Binding-site contacts:
Ligand atom O5 contacts residue HIS197 of chain 1.A at 3.2 Å (h-bond).
Ligand atom O1 contacts residue HIS197 of chain 1.B at 3.5 Å (h-bond).
Ligand atom C6 contacts residue PHE185 of chain 1.A at 3.7 Å (hydrophobic).
Ligand atom C6 contacts residue HIS197 of chain 1.A at 3.5 Å.
Ligand atom O7 contacts residue GLN195 of chain 1.A at 3.0 Å (h-bond).
Ligand atom O6 contacts residue HIS197 of chain 1.A at 2.7 Å (h-bond).
Ligand atom O6 contacts residue ARG198 of chain 1.A at 3.7 Å.
Ligand atom O8 contacts residue TYR186 of chain 1.A at 3.5 Å.
Ligand atom C6 contacts residue GLU189 of chain 1.A at 3.2 Å.
Ligand atom C7 contacts residue LYS192 of chain 1.A at 3.6 Å.
Ligand atom O5 contacts residue NAG1 of chain 1.D at 2.9 Å (h-bond).
Ligand atom O3 contacts residue GLN195 of chain 1.A at 3.0 Å (h-bond).
Ligand atom C3 contacts residue GLN195 of chain 1.A at 3.8 Å.
Ligand atom O6 contacts residue ARG198 of chain 1.A at 3.7 Å.
Ligand atom O8 contacts residue ARG198 of chain 1.A at 2.7 Å (salt-bridge).
Ligand atom C9 contacts residue ASP201 of chain 1.A at 3.3 Å.
Ligand atom C4 contacts residue PHE185 of chain 1.A at 3.3 Å (hydrophobic).
Ligand atom O6 contacts residue GLU189 of chain 1.A at 2.6 Å (salt-bridge).
Ligand atom O1A contacts residue THR187 of chain 1.A at 2.8 Å (h-bond).
Ligand atom N5 contacts residue PHE185 of chain 1.A at 2.9 Å (h-bond).
Ligand atom O9 contacts residue LEU148 of chain 1.A at 3.4 Å.
Ligand atom O1A contacts residue TYR186 of chain 1.A at 3.5 Å.
Ligand atom C11 contacts residue TYR186 of chain 1.A at 3.4 Å (hydrophobic).
Ligand atom C1 contacts residue NAG1 of chain 1.D at 3.2 Å.
Ligand atom C5 contacts residue ARG198 of chain 1.A at 3.8 Å.
Ligand atom O9 contacts residue ARG198 of chain 1.A at 2.8 Å (salt-bridge).
Ligand atom C8 contacts residue LYS192 of chain 1.A at 3.8 Å.
Ligand atom O6 contacts residue GLN195 of chain 1.A at 3.0 Å (h-bond).
Ligand atom C11 contacts residue LYS184 of chain 1.A at 3.8 Å.
Ligand atom O1 contacts residue NAG1 of chain 1.D at 3.0 Å (h-bond).
Ligand atom O1B contacts residue PHE185 of chain 1.A at 3.4 Å.
Ligand atom O1 contacts residue HIS197 of chain 1.A at 3.6 Å.
Ligand atom O7 contacts residue LYS192 of chain 1.A at 3.2 Å (salt-bridge).
Ligand atom C7 contacts residue TYR186 of chain 1.A at 3.7 Å (hydrophobic).
Ligand atom C1 contacts residue THR187 of chain 1.A at 3.5 Å.
Ligand atom O1A contacts residue ARG198 of chain 1.A at 3.4 Å (salt-bridge).
Ligand atom C2 contacts residue GLN195 of chain 1.A at 3.7 Å.
Ligand atom O9 contacts residue ASP201 of chain 1.A at 2.7 Å (salt-bridge).
Ligand atom O1B contacts residue THR187 of chain 1.A at 2.7 Å (h-bond).
Ligand atom C5 contacts residue PHE185 of chain 1.A at 3.5 Å (hydrophobic).

Sequence of chain 1.B:
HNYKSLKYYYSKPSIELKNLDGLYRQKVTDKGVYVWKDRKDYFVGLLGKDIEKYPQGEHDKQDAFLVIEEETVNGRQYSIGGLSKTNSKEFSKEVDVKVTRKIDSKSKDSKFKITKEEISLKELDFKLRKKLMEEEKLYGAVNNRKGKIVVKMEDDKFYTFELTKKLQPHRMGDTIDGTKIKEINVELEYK

The small molecule below binds the protein below.
Small molecule (SMILES): CC(=O)N[C@@H]1[C@@H](O)[C@H](O[C@@H]2O[C@H](CO)[C@H](O)[C@H](O[C@]3(C(=O)O)C[C@H](O)[C@@H](NC(C)=O)[C@H]([C@H](O)[C@H](O)CO)O3)[C@H]2O)[C@@H](CO)O[C@H]1O

Sequence of chain 1.A:
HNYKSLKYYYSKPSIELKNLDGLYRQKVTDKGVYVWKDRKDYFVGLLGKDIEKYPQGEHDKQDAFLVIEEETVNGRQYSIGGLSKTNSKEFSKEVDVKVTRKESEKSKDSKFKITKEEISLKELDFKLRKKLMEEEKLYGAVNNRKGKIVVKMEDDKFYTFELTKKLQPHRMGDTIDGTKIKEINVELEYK